Sequence of chain 1.A:
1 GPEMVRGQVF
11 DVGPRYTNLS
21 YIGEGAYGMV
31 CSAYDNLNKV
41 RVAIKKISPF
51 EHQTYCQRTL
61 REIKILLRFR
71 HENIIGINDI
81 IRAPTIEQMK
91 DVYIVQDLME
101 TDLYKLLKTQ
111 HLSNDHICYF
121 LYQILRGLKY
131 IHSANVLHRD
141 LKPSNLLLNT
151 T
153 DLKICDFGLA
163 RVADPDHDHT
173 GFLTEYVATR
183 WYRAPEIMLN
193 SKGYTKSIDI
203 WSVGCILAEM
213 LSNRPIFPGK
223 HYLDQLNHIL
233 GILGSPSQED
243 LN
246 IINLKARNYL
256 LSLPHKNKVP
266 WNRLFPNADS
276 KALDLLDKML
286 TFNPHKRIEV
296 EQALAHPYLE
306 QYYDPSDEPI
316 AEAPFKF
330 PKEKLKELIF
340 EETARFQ

Binding-site contacts:
Ligand atom NAA contacts residue ALA43 of chain 1.A at 3.7 Å.
Ligand atom CAG contacts residue VAL30 of chain 1.A at 4.3 Å (hydrophobic).
Ligand atom NAA contacts residue GLN96 of chain 1.A at 3.6 Å.
Ligand atom NAH contacts residue MET99 of chain 1.A at 3.0 Å (h-bond).
Ligand atom NAA contacts residue MET99 of chain 1.A at 3.9 Å.
Ligand atom NAA contacts residue LEU147 of chain 1.A at 3.7 Å.
Ligand atom CAE contacts residue VAL30 of chain 1.A at 3.9 Å (hydrophobic).
Ligand atom CAL contacts residue ALA43 of chain 1.A at 3.9 Å (hydrophobic).
Ligand atom NAB contacts residue ILE22 of chain 1.A at 4.2 Å.
Ligand atom NAA contacts residue ILE75 of chain 1.A at 4.2 Å.
Ligand atom NAH contacts residue ALA43 of chain 1.A at 3.4 Å.
Ligand atom NAB contacts residue MET99 of chain 1.A at 3.1 Å (h-bond).
Ligand atom CAD contacts residue VAL30 of chain 1.A at 4.0 Å (hydrophobic).
Ligand atom CAJ contacts residue GLN96 of chain 1.A at 4.3 Å.
Ligand atom CAJ contacts residue ALA43 of chain 1.A at 3.4 Å (hydrophobic).
Ligand atom CAJ contacts residue LEU147 of chain 1.A at 3.9 Å (hydrophobic).
Ligand atom CAF contacts residue ILE22 of chain 1.A at 3.8 Å (hydrophobic).
Ligand atom CAJ contacts residue MET99 of chain 1.A at 4.0 Å (hydrophobic).
Ligand atom CAL contacts residue LEU98 of chain 1.A at 4.5 Å (hydrophobic).
Ligand atom CAE contacts residue GLY25 of chain 1.A at 4.5 Å.
Ligand atom CAC contacts residue GLY25 of chain 1.A at 4.4 Å.
Ligand atom CAF contacts residue VAL30 of chain 1.A at 3.9 Å (hydrophobic).
Ligand atom NAM contacts residue ALA43 of chain 1.A at 4.2 Å.
Ligand atom NAI contacts residue LEU147 of chain 1.A at 4.0 Å.
Ligand atom CAC contacts residue GLU24 of chain 1.A at 4.4 Å.
Ligand atom CAD contacts residue ILE22 of chain 1.A at 3.8 Å (hydrophobic).
Ligand atom NAI contacts residue ALA43 of chain 1.A at 3.9 Å.
Ligand atom CAJ contacts residue ASP97 of chain 1.A at 3.7 Å.
Ligand atom NAH contacts residue LEU98 of chain 1.A at 4.0 Å.
Ligand atom CAC contacts residue VAL30 of chain 1.A at 4.0 Å (hydrophobic).
Ligand atom NAA contacts residue ASP97 of chain 1.A at 2.8 Å (salt-bridge).
Ligand atom NAI contacts residue GLN96 of chain 1.A at 4.3 Å.
Ligand atom CAK contacts residue VAL30 of chain 1.A at 4.0 Å (hydrophobic).
Ligand atom NAB contacts residue LEU98 of chain 1.A at 4.0 Å.
Ligand atom CAL contacts residue MET99 of chain 1.A at 3.8 Å (hydrophobic).
Ligand atom NAH contacts residue ASP97 of chain 1.A at 3.8 Å.

This small molecule binds to this protein.
Small molecule (SMILES): Nc1nc(N)n(-c2ccccc2)n1